Binding-site contacts:
Ligand atom O7 contacts residue GLY77 of chain 1.B at 3.9 Å.
Ligand atom C3 contacts residue HIS268 of chain 1.B at 3.6 Å.
Ligand atom C6 contacts residue ALA127 of chain 1.B at 4.2 Å (hydrophobic).
Ligand atom C6 contacts residue ASP17 of chain 1.B at 3.4 Å.
Ligand atom N1 contacts residue TYR86 of chain 1.B at 4.3 Å.
Ligand atom S24 contacts residue ETM1 of chain 1.J at 2.3 Å.
Ligand atom N1 contacts residue ETM1 of chain 1.J at 0.8 Å.
Ligand atom S24 contacts residue SER18 of chain 1.B at 3.1 Å (h-bond).
Ligand atom C6 contacts residue SER18 of chain 1.B at 3.0 Å.
Ligand atom C2 contacts residue HIS268 of chain 1.B at 3.8 Å.
Ligand atom C3 contacts residue GLY78 of chain 1.B at 4.1 Å.
Ligand atom S24 contacts residue HIS268 of chain 1.B at 3.7 Å.
Ligand atom C6 contacts residue TYR19 of chain 1.B at 4.0 Å (hydrophobic).
Ligand atom C2 contacts residue TRP53 of chain 1.B at 4.2 Å (hydrophobic).
Ligand atom O7 contacts residue GLY78 of chain 1.B at 2.8 Å (h-bond).
Ligand atom C3 contacts residue ETM1 of chain 1.J at 1.8 Å.
Ligand atom O7 contacts residue ALA79 of chain 1.B at 4.2 Å.
Ligand atom C9 contacts residue ETM1 of chain 1.J at 0.6 Å.
Ligand atom O7 contacts residue ETM1 of chain 1.J at 3.7 Å.
Ligand atom C3 contacts residue TRP53 of chain 1.B at 4.0 Å (hydrophobic).
Ligand atom O7 contacts residue ASP17 of chain 1.B at 3.5 Å.
Ligand atom C2 contacts residue ETM1 of chain 1.J at 1.3 Å.
Ligand atom C8 contacts residue PHE130 of chain 1.B at 3.5 Å (hydrophobic).
Ligand atom C3 contacts residue SER18 of chain 1.B at 3.6 Å.
Ligand atom C10 contacts residue ETM1 of chain 1.J at 0.8 Å.
Ligand atom C10 contacts residue TYR86 of chain 1.B at 3.5 Å (hydrophobic).
Ligand atom C10 contacts residue TYR87 of chain 1.B at 2.9 Å (hydrophobic).
Ligand atom C5 contacts residue GLY78 of chain 1.B at 3.9 Å.
Ligand atom C5 contacts residue ASP17 of chain 1.B at 4.1 Å.
Ligand atom C6 contacts residue ALA126 of chain 1.B at 3.6 Å (hydrophobic).
Ligand atom C8 contacts residue ETM1 of chain 1.J at 1.2 Å.
Ligand atom S24 contacts residue PHE130 of chain 1.B at 3.8 Å.
Ligand atom C8 contacts residue TYR86 of chain 1.B at 3.6 Å (hydrophobic).
Ligand atom O7 contacts residue SER18 of chain 1.B at 2.8 Å (h-bond).
Ligand atom C5 contacts residue SER18 of chain 1.B at 2.6 Å.
Ligand atom N1 contacts residue TYR87 of chain 1.B at 4.3 Å.
Ligand atom C9 contacts residue TRP267 of chain 1.B at 3.6 Å (hydrophobic).
Ligand atom C6 contacts residue PHE130 of chain 1.B at 4.3 Å (hydrophobic).
Ligand atom C5 contacts residue ETM1 of chain 1.J at 3.5 Å.
Ligand atom C9 contacts residue TYR86 of chain 1.B at 4.1 Å (hydrophobic).

This protein binds this small molecule.
Small molecule (SMILES): CC(=O)SCC[N+](C)(C)C

Sequence of chain 1.B:
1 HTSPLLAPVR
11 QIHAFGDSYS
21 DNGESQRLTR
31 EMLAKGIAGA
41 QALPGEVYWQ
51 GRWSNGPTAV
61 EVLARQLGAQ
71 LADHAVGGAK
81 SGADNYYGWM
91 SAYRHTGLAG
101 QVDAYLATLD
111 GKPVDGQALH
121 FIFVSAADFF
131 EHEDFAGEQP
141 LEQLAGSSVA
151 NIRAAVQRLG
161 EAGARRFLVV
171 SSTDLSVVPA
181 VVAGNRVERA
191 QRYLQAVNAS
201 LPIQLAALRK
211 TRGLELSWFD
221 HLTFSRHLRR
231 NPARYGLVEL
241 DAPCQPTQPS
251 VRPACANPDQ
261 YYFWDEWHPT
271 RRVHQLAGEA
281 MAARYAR